The small molecule below binds the protein below.
Small molecule (SMILES): O=C1CCCN1c1cccc(NS(=O)(=O)c2cc(Br)ccc2Br)c1

Sequence of chain 1.A:
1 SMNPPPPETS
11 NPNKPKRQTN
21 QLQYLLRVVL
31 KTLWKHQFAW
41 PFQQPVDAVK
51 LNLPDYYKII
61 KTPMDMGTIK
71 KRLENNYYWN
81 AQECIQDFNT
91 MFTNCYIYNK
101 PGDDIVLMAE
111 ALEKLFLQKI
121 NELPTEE

Binding-site contacts:
Ligand atom BR2 contacts residue PRO41 of chain 1.A at 4.1 Å.
Ligand atom O20 contacts residue ASN99 of chain 1.A at 3.0 Å (h-bond).
Ligand atom C16 contacts residue PRO41 of chain 1.A at 3.8 Å (hydrophobic).
Ligand atom O20 contacts residue ILE105 of chain 1.A at 4.3 Å.
Ligand atom BR2 contacts residue ILE105 of chain 1.A at 3.7 Å.
Ligand atom C13 contacts residue LEU51 of chain 1.A at 3.7 Å (hydrophobic).
Ligand atom C16 contacts residue VAL46 of chain 1.A at 4.0 Å (hydrophobic).
Ligand atom C22 contacts residue ASN99 of chain 1.A at 3.3 Å.
Ligand atom C08 contacts residue TRP40 of chain 1.A at 4.2 Å (hydrophobic).
Ligand atom C07 contacts residue ASP104 of chain 1.A at 4.1 Å.
Ligand atom C21 contacts residue ASN99 of chain 1.A at 3.3 Å.
Ligand atom C19 contacts residue ILE105 of chain 1.A at 4.0 Å (hydrophobic).
Ligand atom C21 contacts residue LEU53 of chain 1.A at 4.0 Å (hydrophobic).
Ligand atom O20 contacts residue TYR56 of chain 1.A at 4.0 Å.
Ligand atom C22 contacts residue TYR98 of chain 1.A at 4.2 Å (hydrophobic).
Ligand atom C14 contacts residue ILE105 of chain 1.A at 4.2 Å (hydrophobic).
Ligand atom C19 contacts residue ASN99 of chain 1.A at 4.1 Å.
Ligand atom C13 contacts residue LEU53 of chain 1.A at 4.1 Å (hydrophobic).
Ligand atom C19 contacts residue VAL46 of chain 1.A at 4.2 Å (hydrophobic).
Ligand atom C18 contacts residue PHE42 of chain 1.A at 4.1 Å (hydrophobic).
Ligand atom C17 contacts residue PRO41 of chain 1.A at 3.1 Å (hydrophobic).
Ligand atom O01 contacts residue TRP40 of chain 1.A at 4.2 Å.
Ligand atom C18 contacts residue VAL46 of chain 1.A at 3.7 Å (hydrophobic).
Ligand atom C17 contacts residue VAL46 of chain 1.A at 3.8 Å (hydrophobic).
Ligand atom C14 contacts residue LEU53 of chain 1.A at 4.2 Å (hydrophobic).
Ligand atom O24 contacts residue LEU51 of chain 1.A at 3.0 Å.
Ligand atom O01 contacts residue LEU51 of chain 1.A at 3.7 Å.
Ligand atom N11 contacts residue LEU51 of chain 1.A at 3.6 Å.
Ligand atom C12 contacts residue LEU51 of chain 1.A at 4.0 Å (hydrophobic).
Ligand atom BR2 contacts residue ASP104 of chain 1.A at 4.3 Å.
Ligand atom C22 contacts residue LEU53 of chain 1.A at 3.7 Å (hydrophobic).
Ligand atom C17 contacts residue PHE42 of chain 1.A at 4.1 Å (hydrophobic).
Ligand atom C12 contacts residue LEU53 of chain 1.A at 3.8 Å (hydrophobic).
Ligand atom C10 contacts residue TRP40 of chain 1.A at 4.0 Å (hydrophobic).
Ligand atom N15 contacts residue ILE105 of chain 1.A at 3.9 Å.
Ligand atom C16 contacts residue ILE105 of chain 1.A at 4.2 Å (hydrophobic).
Ligand atom BR2 contacts residue TRP40 of chain 1.A at 4.0 Å.
Ligand atom BR2 contacts residue MET108 of chain 1.A at 3.0 Å.
Ligand atom C23 contacts residue LEU53 of chain 1.A at 3.6 Å (hydrophobic).
Ligand atom S02 contacts residue LEU51 of chain 1.A at 3.6 Å.